Sequence of chain 1.B:
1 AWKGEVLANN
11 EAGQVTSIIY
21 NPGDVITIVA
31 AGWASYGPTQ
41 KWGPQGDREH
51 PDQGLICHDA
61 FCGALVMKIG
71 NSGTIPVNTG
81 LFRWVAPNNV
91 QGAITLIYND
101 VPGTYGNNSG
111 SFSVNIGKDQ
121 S

This small molecule binds to this protein.
Small molecule (SMILES): O=c1ccc2nc3ccc(O)cc3oc-2c1

Binding-site contacts:
Ligand atom C29 contacts residue HIS50 of chain 1.B at 3.1 Å.
Ligand atom C28 contacts residue HIS50 of chain 1.B at 3.3 Å.
Ligand atom C30 contacts residue GAL1 of chain 1.J at 2.3 Å.
Ligand atom C23 contacts residue PRO51 of chain 1.B at 4.4 Å (hydrophobic).
Ligand atom O4 contacts residue PRO51 of chain 1.B at 4.5 Å.
Ligand atom C29 contacts residue GLN53 of chain 1.B at 4.1 Å.
Ligand atom C28 contacts residue GAL1 of chain 1.J at 4.1 Å.
Ligand atom O6 contacts residue GAL1 of chain 1.J at 1.4 Å.
Ligand atom C29 contacts residue GAL1 of chain 1.J at 2.7 Å.
Ligand atom C25 contacts residue GLN53 of chain 1.B at 4.1 Å.
Ligand atom C24 contacts residue GLN53 of chain 1.B at 3.5 Å.
Ligand atom C31 contacts residue GAL1 of chain 1.J at 3.5 Å.
Ligand atom O6 contacts residue TYR36 of chain 1.B at 3.7 Å.
Ligand atom C27 contacts residue HIS50 of chain 1.B at 4.2 Å.
Ligand atom C30 contacts residue HIS50 of chain 1.B at 3.7 Å.
Ligand atom C25 contacts residue HIS50 of chain 1.B at 4.4 Å.
Ligand atom O5 contacts residue GLN53 of chain 1.B at 3.8 Å.
Ligand atom O6 contacts residue PRO38 of chain 1.B at 4.1 Å.
Ligand atom C30 contacts residue TYR36 of chain 1.B at 4.2 Å (hydrophobic).
Ligand atom O6 contacts residue HIS50 of chain 1.B at 4.2 Å.
Ligand atom O5 contacts residue HIS50 of chain 1.B at 3.5 Å.
Ligand atom C28 contacts residue GLN53 of chain 1.B at 4.5 Å.
Ligand atom C31 contacts residue PRO38 of chain 1.B at 4.2 Å (hydrophobic).
Ligand atom C31 contacts residue HIS50 of chain 1.B at 4.5 Å.
Ligand atom C24 contacts residue PRO51 of chain 1.B at 3.9 Å (hydrophobic).